Sequence of chain 2.E:
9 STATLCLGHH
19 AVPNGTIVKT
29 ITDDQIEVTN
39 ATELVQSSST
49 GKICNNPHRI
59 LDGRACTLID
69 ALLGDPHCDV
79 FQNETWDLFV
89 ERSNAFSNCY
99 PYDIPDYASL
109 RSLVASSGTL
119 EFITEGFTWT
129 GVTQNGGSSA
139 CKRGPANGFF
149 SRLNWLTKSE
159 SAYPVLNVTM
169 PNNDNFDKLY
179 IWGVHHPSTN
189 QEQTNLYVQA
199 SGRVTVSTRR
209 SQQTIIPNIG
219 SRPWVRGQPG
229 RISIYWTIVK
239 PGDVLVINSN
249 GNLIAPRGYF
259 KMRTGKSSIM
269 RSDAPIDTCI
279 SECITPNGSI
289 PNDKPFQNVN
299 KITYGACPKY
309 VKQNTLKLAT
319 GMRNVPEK

The protein below binds the small molecule below.
Small molecule (SMILES): CC(=O)N[C@@H]1[C@@H](O)[C@H](O)[C@@H](CO)O[C@H]1O

Binding-site contacts:
Ligand atom C5 contacts residue ASN81 of chain 2.E at 3.7 Å.
Ligand atom C8 contacts residue ASN81 of chain 2.E at 3.9 Å.
Ligand atom N2 contacts residue ASN81 of chain 2.E at 2.7 Å (h-bond).
Ligand atom O6 contacts residue ILE121 of chain 2.E at 4.2 Å.
Ligand atom C5 contacts residue PHE120 of chain 2.E at 3.8 Å (hydrophobic).
Ligand atom C2 contacts residue ASN81 of chain 2.E at 2.3 Å.
Ligand atom O6 contacts residue GLU119 of chain 2.E at 3.7 Å.
Ligand atom O7 contacts residue ASN81 of chain 2.E at 3.4 Å (h-bond).
Ligand atom C1 contacts residue ASN81 of chain 2.E at 1.4 Å.
Ligand atom C3 contacts residue PHE120 of chain 2.E at 4.1 Å (hydrophobic).
Ligand atom C4 contacts residue PHE120 of chain 2.E at 4.4 Å (hydrophobic).
Ligand atom C3 contacts residue ASN81 of chain 2.E at 3.6 Å.
Ligand atom O5 contacts residue PHE120 of chain 2.E at 4.0 Å.
Ligand atom C4 contacts residue ASN81 of chain 2.E at 4.1 Å.
Ligand atom C1 contacts residue PHE120 of chain 2.E at 3.6 Å (hydrophobic).
Ligand atom C7 contacts residue ASN81 of chain 2.E at 3.1 Å.
Ligand atom O5 contacts residue ASN81 of chain 2.E at 2.4 Å (h-bond).
Ligand atom C8 contacts residue GLN80 of chain 2.E at 3.3 Å.
Ligand atom C2 contacts residue PHE120 of chain 2.E at 4.3 Å (hydrophobic).
Ligand atom C5 contacts residue ILE121 of chain 2.E at 4.5 Å (hydrophobic).